Sequence of chain 1.F:
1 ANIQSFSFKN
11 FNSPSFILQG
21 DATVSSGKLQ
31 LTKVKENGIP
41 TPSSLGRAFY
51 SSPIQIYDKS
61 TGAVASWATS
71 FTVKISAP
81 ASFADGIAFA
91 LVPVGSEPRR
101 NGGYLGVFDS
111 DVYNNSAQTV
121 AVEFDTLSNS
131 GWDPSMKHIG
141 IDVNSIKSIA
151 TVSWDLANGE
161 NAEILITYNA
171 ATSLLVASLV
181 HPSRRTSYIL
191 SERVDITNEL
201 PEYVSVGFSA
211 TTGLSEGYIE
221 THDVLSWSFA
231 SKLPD

A small-molecule ligand and the protein it binds are described below.
Small molecule (SMILES): Nc1ncnc2[nH]cnc12

Binding-site contacts:
Ligand atom N3 contacts residue LEU165 of chain 1.F at 3.9 Å.
Ligand atom N9 contacts residue LEU165 of chain 1.F at 4.1 Å.
Ligand atom C4 contacts residue ADE1 of chain 1.Z at 4.3 Å.
Ligand atom C4 contacts residue VAL176 of chain 1.H at 4.1 Å (hydrophobic).
Ligand atom C6 contacts residue SER178 of chain 1.H at 4.4 Å.
Ligand atom N6 contacts residue VAL176 of chain 1.H at 2.7 Å (h-bond).
Ligand atom C5 contacts residue THR167 of chain 1.H at 3.7 Å.
Ligand atom N1 contacts residue VAL176 of chain 1.H at 3.9 Å.
Ligand atom C4 contacts residue LEU165 of chain 1.F at 4.1 Å (hydrophobic).
Ligand atom C2 contacts residue ADE1 of chain 1.Z at 3.1 Å.
Ligand atom N3 contacts residue LEU165 of chain 1.H at 4.2 Å.
Ligand atom N3 contacts residue ADE1 of chain 1.Z at 3.1 Å.
Ligand atom N6 contacts residue THR167 of chain 1.H at 2.9 Å (h-bond).
Ligand atom N7 contacts residue THR167 of chain 1.H at 3.1 Å (h-bond).
Ligand atom C5 contacts residue VAL176 of chain 1.H at 3.5 Å (hydrophobic).
Ligand atom N7 contacts residue VAL176 of chain 1.H at 3.8 Å.
Ligand atom C2 contacts residue LEU165 of chain 1.H at 3.6 Å (hydrophobic).
Ligand atom C2 contacts residue ILE189 of chain 1.H at 4.1 Å (hydrophobic).
Ligand atom C4 contacts residue SER178 of chain 1.F at 3.9 Å.
Ligand atom N1 contacts residue SER178 of chain 1.H at 3.1 Å (h-bond).
Ligand atom C2 contacts residue SER178 of chain 1.F at 4.4 Å.
Ligand atom N9 contacts residue VAL180 of chain 1.F at 4.4 Å.
Ligand atom N1 contacts residue ADE1 of chain 1.Z at 4.0 Å.
Ligand atom C4 contacts residue LEU165 of chain 1.H at 4.5 Å (hydrophobic).
Ligand atom C2 contacts residue VAL176 of chain 1.H at 4.4 Å (hydrophobic).
Ligand atom N3 contacts residue SER178 of chain 1.F at 3.3 Å (h-bond).
Ligand atom N6 contacts residue LEU165 of chain 1.H at 3.4 Å (h-bond).
Ligand atom N3 contacts residue ILE189 of chain 1.H at 4.0 Å.
Ligand atom C2 contacts residue SER178 of chain 1.H at 3.0 Å.
Ligand atom N9 contacts residue SER178 of chain 1.F at 3.7 Å.
Ligand atom N1 contacts residue LEU165 of chain 1.H at 3.4 Å.
Ligand atom N1 contacts residue ALA177 of chain 1.H at 4.4 Å.
Ligand atom N3 contacts residue SER178 of chain 1.H at 4.2 Å.
Ligand atom C5 contacts residue LEU165 of chain 1.H at 4.3 Å (hydrophobic).
Ligand atom C6 contacts residue LEU165 of chain 1.H at 3.8 Å (hydrophobic).
Ligand atom C6 contacts residue THR167 of chain 1.H at 3.7 Å.
Ligand atom N6 contacts residue ILE166 of chain 1.H at 3.7 Å.
Ligand atom N6 contacts residue ALA177 of chain 1.H at 4.1 Å.
Ligand atom C8 contacts residue THR167 of chain 1.H at 4.2 Å.
Ligand atom C6 contacts residue VAL176 of chain 1.H at 3.4 Å (hydrophobic).

Sequence of chain 1.H:
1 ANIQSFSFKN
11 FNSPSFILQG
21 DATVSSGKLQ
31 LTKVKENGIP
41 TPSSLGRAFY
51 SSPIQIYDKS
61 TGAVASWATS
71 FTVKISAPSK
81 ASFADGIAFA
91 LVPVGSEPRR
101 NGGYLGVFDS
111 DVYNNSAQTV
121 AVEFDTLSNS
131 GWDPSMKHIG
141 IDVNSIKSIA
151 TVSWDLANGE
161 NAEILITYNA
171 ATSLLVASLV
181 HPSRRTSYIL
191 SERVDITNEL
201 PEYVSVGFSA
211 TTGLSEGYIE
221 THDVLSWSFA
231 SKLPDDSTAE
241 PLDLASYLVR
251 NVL